Binding-site contacts:
Ligand atom OP2 contacts residue ASP242 of chain 2.A at 3.9 Å.
Ligand atom C2' contacts residue LYS25 of chain 2.C at 3.8 Å.
Ligand atom C5' contacts residue ASP242 of chain 2.A at 4.4 Å.

This small molecule binds to this protein.
Small molecule (SMILES): Nc1ccn([C@H]2C[C@H](O)[C@@H](COP(=O)(O)O)O2)c(=O)n1

Sequence of chain 2.A:
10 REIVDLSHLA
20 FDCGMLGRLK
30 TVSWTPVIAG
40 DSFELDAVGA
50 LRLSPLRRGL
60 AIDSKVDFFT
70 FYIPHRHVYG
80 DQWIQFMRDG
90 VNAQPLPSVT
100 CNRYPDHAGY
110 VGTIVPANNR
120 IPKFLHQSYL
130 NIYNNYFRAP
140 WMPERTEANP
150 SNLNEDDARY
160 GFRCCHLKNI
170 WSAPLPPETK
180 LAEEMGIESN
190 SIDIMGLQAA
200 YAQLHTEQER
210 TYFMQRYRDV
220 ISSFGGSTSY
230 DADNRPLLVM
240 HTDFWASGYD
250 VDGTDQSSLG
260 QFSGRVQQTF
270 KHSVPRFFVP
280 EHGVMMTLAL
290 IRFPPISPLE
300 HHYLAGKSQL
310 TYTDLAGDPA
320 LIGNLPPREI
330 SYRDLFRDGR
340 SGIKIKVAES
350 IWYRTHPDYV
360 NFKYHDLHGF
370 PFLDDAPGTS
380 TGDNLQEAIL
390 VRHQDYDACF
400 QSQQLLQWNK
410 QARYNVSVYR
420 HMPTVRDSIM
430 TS

Sequence of chain 2.C:
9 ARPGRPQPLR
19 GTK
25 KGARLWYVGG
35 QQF